This protein binds this small molecule.
Small molecule (SMILES): Nc1ncnc2c1ncn2[C@@H]1O[C@H](CO[P](=O)(O)O[P](=O)(O)CP(=O)(O)O)[C@@H](O)[C@H]1O

Binding-site contacts:
Ligand atom O1B contacts residue MG1 of chain 1.W at 2.4 Å.
Ligand atom O3' contacts residue THR241 of chain 1.F at 2.0 Å (h-bond).
Ligand atom C5' contacts residue ASN242 of chain 1.F at 3.6 Å.
Ligand atom C6 contacts residue GLN183 of chain 1.F at 3.5 Å.
Ligand atom C3B contacts residue ASN242 of chain 1.F at 3.1 Å.
Ligand atom O3G contacts residue MG1 of chain 1.W at 2.1 Å.
Ligand atom O2G contacts residue ASP318 of chain 1.F at 2.6 Å (salt-bridge).
Ligand atom C2 contacts residue LYS198 of chain 1.F at 3.1 Å.
Ligand atom C2 contacts residue LEU186 of chain 1.F at 3.5 Å (hydrophobic).
Ligand atom PG contacts residue MG1 of chain 1.W at 3.7 Å.
Ligand atom N3 contacts residue LYS198 of chain 1.F at 2.8 Å (salt-bridge).
Ligand atom C8 contacts residue LYS150 of chain 1.F at 3.2 Å.
Ligand atom PG contacts residue GLU331 of chain 1.F at 3.0 Å.
Ligand atom O3' contacts residue ASP200 of chain 1.F at 3.7 Å.
Ligand atom N6 contacts residue LYS184 of chain 1.F at 2.7 Å (salt-bridge).
Ligand atom C2 contacts residue TYR185 of chain 1.F at 3.6 Å (hydrophobic).
Ligand atom PB contacts residue GLU331 of chain 1.F at 3.7 Å.
Ligand atom N3 contacts residue TYR185 of chain 1.F at 3.6 Å.
Ligand atom C6 contacts residue LYS184 of chain 1.F at 3.7 Å.
Ligand atom O2G contacts residue ARG222 of chain 1.F at 3.2 Å (salt-bridge).
Ligand atom O2' contacts residue HIS239 of chain 1.F at 3.1 Å (h-bond).
Ligand atom C5 contacts residue GLN183 of chain 1.F at 3.7 Å.
Ligand atom O2B contacts residue ALA155 of chain 1.F at 3.5 Å (h-bond).
Ligand atom O3G contacts residue GLU331 of chain 1.F at 2.1 Å (salt-bridge).
Ligand atom N1 contacts residue TYR185 of chain 1.F at 3.6 Å.
Ligand atom N6 contacts residue GLN183 of chain 1.F at 2.6 Å (h-bond).
Ligand atom N1 contacts residue LEU186 of chain 1.F at 2.9 Å (h-bond).
Ligand atom N7 contacts residue LYS150 of chain 1.F at 2.7 Å (salt-bridge).
Ligand atom N7 contacts residue GLN183 of chain 1.F at 3.4 Å (h-bond).
Ligand atom C2 contacts residue MET320 of chain 1.F at 3.7 Å (hydrophobic).
Ligand atom O2A contacts residue LYS150 of chain 1.F at 3.3 Å.
Ligand atom O2' contacts residue LYS198 of chain 1.F at 3.5 Å.
Ligand atom O1B contacts residue GLU331 of chain 1.F at 2.6 Å (salt-bridge).
Ligand atom C3' contacts residue THR241 of chain 1.F at 3.4 Å.
Ligand atom PB contacts residue MG1 of chain 1.W at 3.6 Å.
Ligand atom O2G contacts residue GLU331 of chain 1.F at 3.1 Å (salt-bridge).
Ligand atom O3G contacts residue ASN333 of chain 1.F at 2.7 Å (h-bond).
Ligand atom O2' contacts residue THR241 of chain 1.F at 3.6 Å.
Ligand atom O1B contacts residue LYS74 of chain 1.F at 3.4 Å (salt-bridge).
Ligand atom O1A contacts residue GLU331 of chain 1.F at 3.1 Å (salt-bridge).

Sequence of chain 1.F:
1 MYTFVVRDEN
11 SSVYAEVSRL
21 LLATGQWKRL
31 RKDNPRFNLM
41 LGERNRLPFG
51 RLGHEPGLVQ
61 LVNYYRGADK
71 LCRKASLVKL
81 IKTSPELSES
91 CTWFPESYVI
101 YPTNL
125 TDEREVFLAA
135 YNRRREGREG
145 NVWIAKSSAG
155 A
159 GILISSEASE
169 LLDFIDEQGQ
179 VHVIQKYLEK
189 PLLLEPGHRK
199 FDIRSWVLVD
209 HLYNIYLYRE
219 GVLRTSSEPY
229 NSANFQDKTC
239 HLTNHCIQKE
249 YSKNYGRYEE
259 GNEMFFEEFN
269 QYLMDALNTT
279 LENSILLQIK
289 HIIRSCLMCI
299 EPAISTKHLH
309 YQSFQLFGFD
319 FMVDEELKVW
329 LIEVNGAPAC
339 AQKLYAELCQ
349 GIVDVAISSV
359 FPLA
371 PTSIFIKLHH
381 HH